A small-molecule ligand and the protein it binds are described below.
Small molecule (SMILES): CC(=O)N[C@H]1[C@H](O[C@H]2[C@H](O)[C@@H](NC(C)=O)CO[C@@H]2CO)O[C@H](CO)[C@@H](O)[C@@H]1O

Binding-site contacts:
Ligand atom C8 contacts residue THR156 of chain 13.C at 4.0 Å.
Ligand atom O5 contacts residue ASN154 of chain 13.C at 4.0 Å.
Ligand atom C2 contacts residue ASN154 of chain 13.C at 3.5 Å.
Ligand atom C1 contacts residue THR156 of chain 13.C at 3.6 Å.
Ligand atom N2 contacts residue THR156 of chain 13.C at 3.6 Å (h-bond).
Ligand atom C7 contacts residue THR156 of chain 13.C at 3.9 Å.
Ligand atom O6 contacts residue MET151 of chain 13.C at 3.4 Å.
Ligand atom N2 contacts residue ASN154 of chain 13.C at 3.8 Å.
Ligand atom C8 contacts residue ASN154 of chain 13.C at 3.6 Å.
Ligand atom C1 contacts residue ASN154 of chain 13.C at 3.4 Å.
Ligand atom C6 contacts residue MET151 of chain 13.C at 4.5 Å (hydrophobic).
Ligand atom C7 contacts residue ASN154 of chain 13.C at 3.3 Å.
Ligand atom O7 contacts residue ASN154 of chain 13.C at 2.6 Å (h-bond).
Ligand atom C2 contacts residue THR156 of chain 13.C at 4.2 Å.

Sequence of chain 13.C:
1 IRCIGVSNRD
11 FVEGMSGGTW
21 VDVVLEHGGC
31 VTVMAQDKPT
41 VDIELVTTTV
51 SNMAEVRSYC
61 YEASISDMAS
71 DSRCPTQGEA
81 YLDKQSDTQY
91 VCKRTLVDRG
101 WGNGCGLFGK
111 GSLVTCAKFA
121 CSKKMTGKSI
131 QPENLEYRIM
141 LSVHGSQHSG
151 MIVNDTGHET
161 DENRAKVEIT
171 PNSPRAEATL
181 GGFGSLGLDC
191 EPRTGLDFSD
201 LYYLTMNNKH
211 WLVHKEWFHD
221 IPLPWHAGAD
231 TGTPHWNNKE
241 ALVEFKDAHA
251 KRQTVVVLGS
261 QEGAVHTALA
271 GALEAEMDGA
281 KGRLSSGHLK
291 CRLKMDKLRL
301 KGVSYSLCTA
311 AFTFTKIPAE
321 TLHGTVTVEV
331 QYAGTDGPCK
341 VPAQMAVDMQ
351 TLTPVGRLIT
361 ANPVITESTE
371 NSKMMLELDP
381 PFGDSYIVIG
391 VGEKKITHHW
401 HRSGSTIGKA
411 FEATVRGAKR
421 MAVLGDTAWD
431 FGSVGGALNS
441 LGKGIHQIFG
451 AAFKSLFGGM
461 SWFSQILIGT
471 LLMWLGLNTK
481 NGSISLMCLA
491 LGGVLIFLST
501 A